Binding-site contacts:
Ligand atom C17 contacts residue HIS233 of chain 2.C at 3.6 Å.
Ligand atom C26 contacts residue ASN241 of chain 2.C at 3.4 Å.
Ligand atom C27 contacts residue ASP60 of chain 2.C at 3.0 Å.
Ligand atom C8 contacts residue LEU93 of chain 2.C at 3.9 Å (hydrophobic).
Ligand atom C2 contacts residue ASP60 of chain 2.C at 3.4 Å.
Ligand atom C8 contacts residue ALA59 of chain 2.C at 3.7 Å (hydrophobic).
Ligand atom C17 contacts residue ILE133 of chain 2.C at 3.7 Å (hydrophobic).
Ligand atom C5 contacts residue VAL242 of chain 2.C at 3.1 Å (hydrophobic).
Ligand atom C18 contacts residue LEU234 of chain 2.C at 3.6 Å (hydrophobic).
Ligand atom C21 contacts residue LEU55 of chain 2.C at 3.5 Å (hydrophobic).
Ligand atom N1 contacts residue ASP60 of chain 2.C at 2.5 Å (salt-bridge).
Ligand atom C3 contacts residue VAL242 of chain 2.C at 3.9 Å (hydrophobic).
Ligand atom C10 contacts residue LEU55 of chain 2.C at 3.7 Å (hydrophobic).
Ligand atom C3 contacts residue ASP60 of chain 2.C at 3.5 Å.
Ligand atom C18 contacts residue GLY230 of chain 2.C at 3.5 Å.
Ligand atom N1 contacts residue VAL242 of chain 2.C at 3.7 Å.
Ligand atom C4 contacts residue VAL242 of chain 2.C at 3.6 Å (hydrophobic).
Ligand atom C4 contacts residue THR56 of chain 2.C at 3.6 Å.
Ligand atom C27 contacts residue ASN241 of chain 2.C at 3.1 Å.
Ligand atom C11 contacts residue THR56 of chain 2.C at 3.5 Å.
Ligand atom C15 contacts residue MET130 of chain 2.C at 3.8 Å (hydrophobic).
Ligand atom C2 contacts residue ALA59 of chain 2.C at 3.8 Å (hydrophobic).
Ligand atom C26 contacts residue ASP60 of chain 2.C at 3.3 Å.
Ligand atom C3 contacts residue TRP92 of chain 2.C at 3.6 Å (hydrophobic).
Ligand atom C16 contacts residue MET130 of chain 2.C at 3.5 Å (hydrophobic).
Ligand atom C4 contacts residue ASP60 of chain 2.C at 3.0 Å.
Ligand atom C7 contacts residue ALA59 of chain 2.C at 3.5 Å (hydrophobic).
Ligand atom O contacts residue VAL242 of chain 2.C at 3.8 Å.
Ligand atom C2 contacts residue LEU63 of chain 2.C at 3.8 Å (hydrophobic).
Ligand atom C24 contacts residue LEU96 of chain 2.C at 3.8 Å (hydrophobic).
Ligand atom C2 contacts residue TRP92 of chain 2.C at 3.6 Å (hydrophobic).
Ligand atom C22 contacts residue LEU55 of chain 2.C at 3.9 Å (hydrophobic).
Ligand atom C23 contacts residue GLU62 of chain 2.C at 3.5 Å.
Ligand atom CL contacts residue LEU137 of chain 2.C at 3.8 Å.
Ligand atom C11 contacts residue LEU234 of chain 2.C at 3.8 Å (hydrophobic).
Ligand atom O contacts residue THR56 of chain 2.C at 3.5 Å (h-bond).
Ligand atom C10 contacts residue MET52 of chain 2.C at 3.7 Å (hydrophobic).
Ligand atom C11 contacts residue MET52 of chain 2.C at 3.4 Å (hydrophobic).
Ligand atom C6 contacts residue LEU234 of chain 2.C at 3.8 Å (hydrophobic).
Ligand atom C26 contacts residue VAL242 of chain 2.C at 3.0 Å (hydrophobic).

A protein and the small-molecule ligand that binds it are described below.
Small molecule (SMILES): CCN(CC)CCOc1ccc(/C(=C(/Cl)c2ccccc2)c2ccccc2)cc1

Sequence of chain 2.C:
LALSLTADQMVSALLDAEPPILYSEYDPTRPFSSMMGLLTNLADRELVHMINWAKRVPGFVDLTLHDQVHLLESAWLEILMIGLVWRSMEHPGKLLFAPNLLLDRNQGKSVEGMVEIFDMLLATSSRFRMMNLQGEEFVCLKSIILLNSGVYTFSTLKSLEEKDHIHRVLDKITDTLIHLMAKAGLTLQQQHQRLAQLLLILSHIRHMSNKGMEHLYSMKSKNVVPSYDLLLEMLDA